Sequence of chain 1.C:
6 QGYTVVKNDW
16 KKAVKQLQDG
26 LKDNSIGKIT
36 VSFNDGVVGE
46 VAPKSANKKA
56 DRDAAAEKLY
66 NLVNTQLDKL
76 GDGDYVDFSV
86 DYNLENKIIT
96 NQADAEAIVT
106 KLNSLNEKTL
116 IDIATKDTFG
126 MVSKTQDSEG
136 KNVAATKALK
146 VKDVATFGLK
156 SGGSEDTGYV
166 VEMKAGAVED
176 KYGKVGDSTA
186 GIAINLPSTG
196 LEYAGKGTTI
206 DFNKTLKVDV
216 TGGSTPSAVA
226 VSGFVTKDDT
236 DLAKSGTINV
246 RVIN

A small-molecule ligand and the protein it binds are described below.
Small molecule (SMILES): NCC(=O)O

Binding-site contacts:
Ligand atom C contacts residue LEU237 of chain 1.C at 3.7 Å (hydrophobic).
Ligand atom N contacts residue LEU89 of chain 1.C at 4.1 Å.
Ligand atom CA contacts residue ASP233 of chain 1.C at 4.4 Å.
Ligand atom N contacts residue ASP233 of chain 1.C at 4.0 Å.
Ligand atom OXT contacts residue LEU237 of chain 1.C at 2.6 Å (h-bond).
Ligand atom N contacts residue THR235 of chain 1.C at 3.0 Å (h-bond).
Ligand atom OXT contacts residue ALA238 of chain 1.C at 4.3 Å.
Ligand atom C contacts residue THR235 of chain 1.C at 3.6 Å.
Ligand atom OXT contacts residue LYS239 of chain 1.C at 4.1 Å.
Ligand atom O contacts residue LYS239 of chain 1.C at 3.1 Å (salt-bridge).
Ligand atom O contacts residue THR235 of chain 1.C at 4.4 Å.
Ligand atom OXT contacts residue THR235 of chain 1.C at 3.4 Å (h-bond).
Ligand atom O contacts residue ASP233 of chain 1.C at 3.2 Å.
Ligand atom CA contacts residue THR235 of chain 1.C at 2.9 Å.
Ligand atom CA contacts residue LEU89 of chain 1.C at 3.6 Å (hydrophobic).
Ligand atom O contacts residue LEU89 of chain 1.C at 4.3 Å.
Ligand atom N contacts residue GLY202 of chain 1.C at 2.6 Å (h-bond).
Ligand atom OXT contacts residue LEU89 of chain 1.C at 4.1 Å.
Ligand atom C contacts residue GLY202 of chain 1.C at 3.9 Å.
Ligand atom N contacts residue ASP234 of chain 1.C at 2.8 Å.
Ligand atom C contacts residue LEU89 of chain 1.C at 3.8 Å (hydrophobic).
Ligand atom OXT contacts residue ASP233 of chain 1.C at 4.0 Å.
Ligand atom O contacts residue GLY202 of chain 1.C at 3.1 Å (h-bond).
Ligand atom CA contacts residue LEU237 of chain 1.C at 4.2 Å (hydrophobic).
Ligand atom C contacts residue ASP233 of chain 1.C at 3.6 Å.
Ligand atom O contacts residue ASP234 of chain 1.C at 3.8 Å.
Ligand atom CA contacts residue ASP234 of chain 1.C at 3.7 Å.
Ligand atom CA contacts residue GLY202 of chain 1.C at 3.8 Å.
Ligand atom C contacts residue LYS239 of chain 1.C at 4.2 Å.
Ligand atom C contacts residue ASP234 of chain 1.C at 4.0 Å.